Binding-site contacts:
Ligand atom C2' contacts residue LEU267 of chain 1.A at 3.8 Å (hydrophobic).
Ligand atom C4 contacts residue ASP264 of chain 1.A at 3.2 Å.
Ligand atom O5 contacts residue HIS171 of chain 1.A at 3.2 Å.
Ligand atom O4 contacts residue ALA281 of chain 1.A at 4.1 Å.
Ligand atom O6 contacts residue TRP238 of chain 1.A at 3.4 Å (h-bond).
Ligand atom C2' contacts residue HIS171 of chain 1.A at 4.1 Å.
Ligand atom O5 contacts residue PHE174 of chain 1.A at 3.9 Å.
Ligand atom C6 contacts residue TYR202 of chain 1.A at 3.8 Å (hydrophobic).
Ligand atom C5 contacts residue TRP238 of chain 1.A at 3.7 Å (hydrophobic).
Ligand atom C1 contacts residue HIS171 of chain 1.A at 3.8 Å.
Ligand atom C6' contacts residue PHE174 of chain 1.A at 4.0 Å (hydrophobic).
Ligand atom C2 contacts residue UDP1 of chain 1.I at 3.3 Å.
Ligand atom C6 contacts residue THR183 of chain 1.A at 3.4 Å.
Ligand atom C6 contacts residue TRP238 of chain 1.A at 3.5 Å (hydrophobic).
Ligand atom O2 contacts residue UDP1 of chain 1.I at 2.7 Å (h-bond).
Ligand atom O4 contacts residue GLU241 of chain 1.A at 2.7 Å (salt-bridge).
Ligand atom O3 contacts residue ASP264 of chain 1.A at 3.9 Å.
Ligand atom C6 contacts residue GLU241 of chain 1.A at 3.6 Å.
Ligand atom C6 contacts residue PHE174 of chain 1.A at 4.0 Å (hydrophobic).
Ligand atom C5 contacts residue HIS171 of chain 1.A at 3.9 Å.
Ligand atom C4 contacts residue HIS171 of chain 1.A at 3.9 Å.
Ligand atom C2' contacts residue GLY173 of chain 1.A at 4.1 Å.
Ligand atom C6 contacts residue ASP264 of chain 1.A at 4.0 Å.
Ligand atom C2 contacts residue HIS171 of chain 1.A at 3.8 Å.
Ligand atom C4' contacts residue PHE174 of chain 1.A at 3.9 Å (hydrophobic).
Ligand atom C3' contacts residue LEU267 of chain 1.A at 3.9 Å (hydrophobic).
Ligand atom C4 contacts residue GLU241 of chain 1.A at 3.4 Å.
Ligand atom C6 contacts residue PRO172 of chain 1.A at 3.9 Å (hydrophobic).
Ligand atom O4 contacts residue ASP264 of chain 1.A at 2.7 Å (salt-bridge).
Ligand atom C1 contacts residue UDP1 of chain 1.I at 3.8 Å.
Ligand atom O3 contacts residue UDP1 of chain 1.I at 2.7 Å (h-bond).
Ligand atom C3 contacts residue TRP238 of chain 1.A at 3.8 Å (hydrophobic).
Ligand atom O6 contacts residue PHE174 of chain 1.A at 3.5 Å.
Ligand atom C4 contacts residue TRP238 of chain 1.A at 3.6 Å (hydrophobic).
Ligand atom O6 contacts residue THR183 of chain 1.A at 2.8 Å (h-bond).
Ligand atom C5 contacts residue GLU241 of chain 1.A at 4.1 Å.
Ligand atom C3 contacts residue UDP1 of chain 1.I at 3.9 Å.
Ligand atom C4' contacts residue GLY173 of chain 1.A at 3.9 Å.
Ligand atom O1 contacts residue HIS171 of chain 1.A at 3.3 Å (h-bond).
Ligand atom O4 contacts residue HIS171 of chain 1.A at 2.8 Å.

Sequence of chain 1.A:
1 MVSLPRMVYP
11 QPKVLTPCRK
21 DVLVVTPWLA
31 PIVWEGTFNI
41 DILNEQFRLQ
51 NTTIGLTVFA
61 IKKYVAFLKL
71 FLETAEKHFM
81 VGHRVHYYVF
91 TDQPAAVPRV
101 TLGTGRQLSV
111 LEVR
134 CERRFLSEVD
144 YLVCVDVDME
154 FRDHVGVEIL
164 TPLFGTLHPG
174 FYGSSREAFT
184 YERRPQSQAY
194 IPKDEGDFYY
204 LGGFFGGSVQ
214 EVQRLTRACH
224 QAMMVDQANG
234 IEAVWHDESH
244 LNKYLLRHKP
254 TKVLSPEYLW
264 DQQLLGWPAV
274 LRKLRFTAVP

A protein and the small-molecule ligand that binds it are described below.
Small molecule (SMILES): C/C=C/CCCO[C@@H]1O[C@H](CO)[C@H](O)[C@H](O)[C@H]1O[C@@H]1O[C@@H](C)[C@@H](O)[C@@H](O)[C@@H]1O